A protein and the small-molecule ligand that binds it are described below.
Small molecule (SMILES): Cc1ccc(C(C)C)cc1

Binding-site contacts:
Ligand atom C4 contacts residue GLU53 of chain 5.A at 4.2 Å.
Ligand atom C2 contacts residue RU1 of chain 5.C at 2.6 Å.
Ligand atom C4 contacts residue RU1 of chain 5.C at 2.6 Å.
Ligand atom C8 contacts residue HIS173 of chain 5.A at 3.8 Å.
Ligand atom C9 contacts residue HIS49 of chain 5.A at 4.2 Å.
Ligand atom C9 contacts residue HIS173 of chain 5.A at 3.5 Å.
Ligand atom C3 contacts residue RU1 of chain 5.C at 2.6 Å.
Ligand atom C6 contacts residue RU1 of chain 5.C at 3.6 Å.
Ligand atom C1 contacts residue GLU53 of chain 5.A at 3.6 Å.
Ligand atom C2 contacts residue GLU53 of chain 5.A at 3.5 Å.
Ligand atom C5 contacts residue HIS49 of chain 5.A at 3.8 Å.
Ligand atom C3 contacts residue HIS49 of chain 5.A at 4.1 Å.
Ligand atom C10 contacts residue RU1 of chain 5.C at 2.5 Å.
Ligand atom C5 contacts residue RU1 of chain 5.C at 2.6 Å.
Ligand atom C5 contacts residue HIS173 of chain 5.A at 4.2 Å.
Ligand atom C9 contacts residue RU1 of chain 5.C at 2.5 Å.
Ligand atom C10 contacts residue GLU53 of chain 5.A at 4.0 Å.
Ligand atom C2 contacts residue HIS173 of chain 5.A at 3.9 Å.
Ligand atom C6 contacts residue HIS49 of chain 5.A at 3.9 Å.
Ligand atom C4 contacts residue HIS49 of chain 5.A at 3.7 Å.
Ligand atom C10 contacts residue HIS173 of chain 5.A at 3.4 Å.
Ligand atom C8 contacts residue HIS49 of chain 5.A at 3.3 Å.
Ligand atom C8 contacts residue RU1 of chain 5.C at 3.5 Å.
Ligand atom C1 contacts residue RU1 of chain 5.C at 3.6 Å.
Ligand atom C3 contacts residue GLU53 of chain 5.A at 3.6 Å.

Sequence of chain 5.A:
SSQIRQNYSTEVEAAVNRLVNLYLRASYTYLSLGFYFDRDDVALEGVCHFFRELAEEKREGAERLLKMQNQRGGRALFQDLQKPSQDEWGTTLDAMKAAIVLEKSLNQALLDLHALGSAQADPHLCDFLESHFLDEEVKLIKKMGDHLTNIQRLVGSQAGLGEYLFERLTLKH